Binding-site contacts:
Ligand atom C8 contacts residue ASN57 of chain 3.A at 4.5 Å.
Ligand atom C8 contacts residue GLU56 of chain 3.A at 3.4 Å.
Ligand atom O5 contacts residue TYR88 of chain 3.A at 4.0 Å.
Ligand atom C3 contacts residue ASN57 of chain 3.A at 3.8 Å.
Ligand atom C1 contacts residue ASN57 of chain 3.A at 1.4 Å.
Ligand atom C7 contacts residue ASN57 of chain 3.A at 3.2 Å.
Ligand atom O6 contacts residue TYR88 of chain 3.A at 3.0 Å (h-bond).
Ligand atom N2 contacts residue ASN57 of chain 3.A at 3.1 Å (h-bond).
Ligand atom C7 contacts residue GLU56 of chain 3.A at 4.1 Å.
Ligand atom O7 contacts residue ASN57 of chain 3.A at 2.8 Å (h-bond).
Ligand atom O5 contacts residue ASN57 of chain 3.A at 2.2 Å (h-bond).
Ligand atom C6 contacts residue TYR88 of chain 3.A at 4.2 Å (hydrophobic).
Ligand atom C2 contacts residue ASN57 of chain 3.A at 2.5 Å.
Ligand atom C4 contacts residue ASN57 of chain 3.A at 4.2 Å.
Ligand atom C5 contacts residue ASN57 of chain 3.A at 3.6 Å.
Ligand atom O6 contacts residue ASN57 of chain 3.A at 4.5 Å.

This small molecule binds to this protein.
Small molecule (SMILES): CC(=O)N[C@H]1[C@H](O[C@H]2[C@H](O)[C@@H](NC(C)=O)CO[C@@H]2CO)O[C@H](CO)[C@@H](O)[C@@H]1O

Sequence of chain 3.A:
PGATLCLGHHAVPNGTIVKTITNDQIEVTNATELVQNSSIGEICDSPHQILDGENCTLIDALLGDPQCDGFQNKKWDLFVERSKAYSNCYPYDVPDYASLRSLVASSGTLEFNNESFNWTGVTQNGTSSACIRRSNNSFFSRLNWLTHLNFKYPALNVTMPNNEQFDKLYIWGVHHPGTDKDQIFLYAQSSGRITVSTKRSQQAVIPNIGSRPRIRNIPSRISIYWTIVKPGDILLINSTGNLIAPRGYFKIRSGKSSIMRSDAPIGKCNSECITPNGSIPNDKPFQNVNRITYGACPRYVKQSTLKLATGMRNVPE